This small molecule binds to this protein.
Small molecule (SMILES): CC(=O)N[C@@H]1[C@@H](O)[C@H](O)[C@@H](CO)O[C@H]1O

Sequence of chain 1.B:
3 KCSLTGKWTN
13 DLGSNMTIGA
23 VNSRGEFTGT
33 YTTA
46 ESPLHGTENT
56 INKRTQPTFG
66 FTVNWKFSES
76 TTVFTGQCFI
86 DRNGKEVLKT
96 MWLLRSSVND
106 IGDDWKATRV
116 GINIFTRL

Binding-site contacts:
Ligand atom C6 contacts residue LEU123 of chain 1.B at 4.1 Å (hydrophobic).
Ligand atom O5 contacts residue LEU123 of chain 1.B at 3.5 Å.
Ligand atom C3 contacts residue ASN17 of chain 1.B at 3.5 Å.
Ligand atom C6 contacts residue ASN17 of chain 1.B at 4.2 Å.
Ligand atom C2 contacts residue ASN17 of chain 1.B at 2.4 Å.
Ligand atom O7 contacts residue THR34 of chain 1.B at 3.4 Å.
Ligand atom O5 contacts residue ASN17 of chain 1.B at 2.4 Å (h-bond).
Ligand atom C4 contacts residue ASN17 of chain 1.B at 4.2 Å.
Ligand atom C7 contacts residue ASN17 of chain 1.B at 2.7 Å.
Ligand atom C8 contacts residue GLY15 of chain 1.B at 3.2 Å.
Ligand atom C8 contacts residue ALA36 of chain 1.B at 4.1 Å (hydrophobic).
Ligand atom C1 contacts residue LEU123 of chain 1.B at 4.5 Å (hydrophobic).
Ligand atom N2 contacts residue GLY15 of chain 1.B at 3.9 Å.
Ligand atom C5 contacts residue LEU123 of chain 1.B at 3.8 Å (hydrophobic).
Ligand atom N2 contacts residue ASN17 of chain 1.B at 2.5 Å (h-bond).
Ligand atom C7 contacts residue THR34 of chain 1.B at 4.4 Å.
Ligand atom C1 contacts residue ASN17 of chain 1.B at 1.4 Å.
Ligand atom O7 contacts residue ASN17 of chain 1.B at 2.9 Å (h-bond).
Ligand atom C7 contacts residue GLY15 of chain 1.B at 3.9 Å.
Ligand atom C5 contacts residue ASN17 of chain 1.B at 3.7 Å.
Ligand atom C8 contacts residue ASN17 of chain 1.B at 3.8 Å.